This small molecule binds to this protein.
Small molecule (SMILES): O=C(O)Cc1cc(I)c(Oc2ccc(O)c(I)c2)c(I)c1

Binding-site contacts:
Ligand atom I3 contacts residue ALA119 of chain 1.A at 4.1 Å.
Ligand atom C1 contacts residue MET115 of chain 1.A at 3.8 Å (hydrophobic).
Ligand atom C13 contacts residue ALA81 of chain 1.A at 4.1 Å (hydrophobic).
Ligand atom I2 contacts residue PHE71 of chain 1.A at 4.1 Å.
Ligand atom I2 contacts residue PHE74 of chain 1.A at 4.1 Å.
Ligand atom C9 contacts residue LEU132 of chain 1.A at 4.0 Å (hydrophobic).
Ligand atom C14 contacts residue ARG122 of chain 1.A at 3.7 Å.
Ligand atom O1 contacts residue HIS237 of chain 1.A at 3.0 Å (h-bond).
Ligand atom I2 contacts residue GLY146 of chain 1.A at 3.5 Å.
Ligand atom C7 contacts residue LEU132 of chain 1.A at 3.8 Å (hydrophobic).
Ligand atom O4 contacts residue ASN133 of chain 1.A at 2.9 Å (h-bond).
Ligand atom C12 contacts residue ILE78 of chain 1.A at 4.0 Å (hydrophobic).
Ligand atom C12 contacts residue MET112 of chain 1.A at 4.1 Å (hydrophobic).
Ligand atom O3 contacts residue ARG122 of chain 1.A at 3.7 Å.
Ligand atom O4 contacts residue ALA119 of chain 1.A at 3.9 Å.
Ligand atom C13 contacts residue MET115 of chain 1.A at 3.5 Å (hydrophobic).
Ligand atom I3 contacts residue MET112 of chain 1.A at 4.1 Å.
Ligand atom C10 contacts residue HIS237 of chain 1.A at 3.4 Å.
Ligand atom O4 contacts residue LEU132 of chain 1.A at 3.5 Å.
Ligand atom I3 contacts residue ILE155 of chain 1.A at 3.5 Å.
Ligand atom C4 contacts residue LEU148 of chain 1.A at 3.8 Å (hydrophobic).
Ligand atom O4 contacts residue ARG122 of chain 1.A at 3.0 Å (salt-bridge).
Ligand atom C8 contacts residue LEU148 of chain 1.A at 4.0 Å (hydrophobic).
Ligand atom O4 contacts residue THR131 of chain 1.A at 3.9 Å.
Ligand atom C14 contacts residue ASN133 of chain 1.A at 3.4 Å.
Ligand atom C6 contacts residue LEU148 of chain 1.A at 4.0 Å (hydrophobic).
Ligand atom O1 contacts residue MET244 of chain 1.A at 3.6 Å.
Ligand atom I1 contacts residue LEU132 of chain 1.A at 4.0 Å.
Ligand atom C3 contacts residue ALA81 of chain 1.A at 3.8 Å (hydrophobic).
Ligand atom O1 contacts residue PHE257 of chain 1.A at 3.2 Å.
Ligand atom C5 contacts residue LEU132 of chain 1.A at 3.9 Å (hydrophobic).
Ligand atom I1 contacts residue ILE78 of chain 1.A at 3.4 Å.
Ligand atom C8 contacts residue HIS237 of chain 1.A at 3.6 Å.
Ligand atom C11 contacts residue MET115 of chain 1.A at 3.2 Å (hydrophobic).
Ligand atom O2 contacts residue LEU132 of chain 1.A at 3.7 Å.
Ligand atom O3 contacts residue ASN133 of chain 1.A at 3.6 Å (h-bond).
Ligand atom I1 contacts residue PHE74 of chain 1.A at 4.0 Å.
Ligand atom C11 contacts residue ALA119 of chain 1.A at 3.6 Å (hydrophobic).
Ligand atom I2 contacts residue MET244 of chain 1.A at 4.0 Å.
Ligand atom C2 contacts residue LEU148 of chain 1.A at 4.1 Å (hydrophobic).

Sequence of chain 1.A:
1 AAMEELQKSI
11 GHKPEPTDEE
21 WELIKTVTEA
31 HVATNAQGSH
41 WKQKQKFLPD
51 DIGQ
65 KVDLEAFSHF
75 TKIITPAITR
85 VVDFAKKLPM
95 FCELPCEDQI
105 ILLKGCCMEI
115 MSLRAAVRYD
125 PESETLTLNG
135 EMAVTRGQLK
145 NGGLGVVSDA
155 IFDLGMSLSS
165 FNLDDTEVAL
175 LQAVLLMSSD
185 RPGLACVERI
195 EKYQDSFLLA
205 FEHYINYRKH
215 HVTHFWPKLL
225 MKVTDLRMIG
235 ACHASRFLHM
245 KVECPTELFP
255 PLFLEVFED